Sequence of chain 1.A:
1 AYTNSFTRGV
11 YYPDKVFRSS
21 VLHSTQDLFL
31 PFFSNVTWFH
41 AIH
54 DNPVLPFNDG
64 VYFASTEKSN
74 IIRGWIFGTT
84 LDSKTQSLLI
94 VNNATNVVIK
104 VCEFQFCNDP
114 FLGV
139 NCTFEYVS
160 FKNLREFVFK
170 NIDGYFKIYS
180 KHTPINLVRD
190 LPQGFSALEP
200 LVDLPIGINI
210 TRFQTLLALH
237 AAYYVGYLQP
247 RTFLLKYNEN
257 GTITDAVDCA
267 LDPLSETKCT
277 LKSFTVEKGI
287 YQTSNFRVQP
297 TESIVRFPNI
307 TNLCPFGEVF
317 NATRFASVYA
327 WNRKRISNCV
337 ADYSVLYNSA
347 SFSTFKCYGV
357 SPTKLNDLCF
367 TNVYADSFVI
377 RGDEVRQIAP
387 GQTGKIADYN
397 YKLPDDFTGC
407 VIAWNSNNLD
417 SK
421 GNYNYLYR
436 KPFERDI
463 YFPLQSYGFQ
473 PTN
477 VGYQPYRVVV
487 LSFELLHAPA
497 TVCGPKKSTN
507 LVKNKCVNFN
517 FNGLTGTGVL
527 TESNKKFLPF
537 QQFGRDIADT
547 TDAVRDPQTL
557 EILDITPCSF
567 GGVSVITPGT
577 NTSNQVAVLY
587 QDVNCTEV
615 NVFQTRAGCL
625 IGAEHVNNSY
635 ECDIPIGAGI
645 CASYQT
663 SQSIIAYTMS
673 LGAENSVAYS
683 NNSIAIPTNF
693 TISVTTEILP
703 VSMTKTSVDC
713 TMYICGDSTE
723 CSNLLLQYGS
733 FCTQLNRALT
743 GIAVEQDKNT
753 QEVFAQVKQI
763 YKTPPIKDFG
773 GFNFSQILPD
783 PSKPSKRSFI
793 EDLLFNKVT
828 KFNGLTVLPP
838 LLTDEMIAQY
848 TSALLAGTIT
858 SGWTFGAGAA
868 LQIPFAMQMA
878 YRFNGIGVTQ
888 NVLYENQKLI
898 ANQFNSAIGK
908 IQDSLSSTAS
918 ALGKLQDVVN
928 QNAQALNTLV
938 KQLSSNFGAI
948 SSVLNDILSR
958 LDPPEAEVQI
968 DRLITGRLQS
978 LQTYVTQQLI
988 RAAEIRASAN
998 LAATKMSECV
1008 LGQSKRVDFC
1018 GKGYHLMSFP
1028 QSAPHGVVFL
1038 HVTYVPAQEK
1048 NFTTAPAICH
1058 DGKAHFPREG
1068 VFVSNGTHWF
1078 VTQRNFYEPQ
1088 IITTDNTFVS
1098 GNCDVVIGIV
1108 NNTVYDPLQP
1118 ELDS

Binding-site contacts:
Ligand atom C7 contacts residue ASN631 of chain 1.A at 3.1 Å.
Ligand atom C5 contacts residue HIS629 of chain 1.A at 3.9 Å.
Ligand atom C1 contacts residue HIS629 of chain 1.A at 4.4 Å.
Ligand atom C2 contacts residue ASN631 of chain 1.A at 2.5 Å.
Ligand atom O5 contacts residue HIS629 of chain 1.A at 3.4 Å.
Ligand atom C6 contacts residue HIS629 of chain 1.A at 3.3 Å.
Ligand atom O7 contacts residue ASN631 of chain 1.A at 3.5 Å (h-bond).
Ligand atom O6 contacts residue HIS629 of chain 1.A at 3.6 Å.
Ligand atom C8 contacts residue ASN631 of chain 1.A at 3.5 Å.
Ligand atom C3 contacts residue ASN631 of chain 1.A at 3.8 Å.
Ligand atom C5 contacts residue ASN631 of chain 1.A at 3.7 Å.
Ligand atom C4 contacts residue ASN631 of chain 1.A at 4.3 Å.
Ligand atom O5 contacts residue ASN631 of chain 1.A at 2.4 Å (h-bond).
Ligand atom N2 contacts residue ASN631 of chain 1.A at 2.9 Å (h-bond).
Ligand atom C1 contacts residue ASN631 of chain 1.A at 1.5 Å.

A small-molecule ligand and the protein it binds are described below.
Small molecule (SMILES): CC(=O)N[C@@H]1[C@@H](O)[C@H](O)[C@@H](CO)O[C@H]1O